The protein below binds the small molecule below.
Small molecule (SMILES): C[C@@H]1CN(CC(=O)N2CCc3ccccc32)CC[NH2+]1

Binding-site contacts:
Ligand atom N19 contacts residue ASP65 of chain 1.A at 2.8 Å (salt-bridge).
Ligand atom C6 contacts residue LEU63 of chain 1.A at 4.0 Å (hydrophobic).
Ligand atom C1 contacts residue GLU70 of chain 1.A at 3.2 Å.
Ligand atom N19 contacts residue THR64 of chain 1.A at 2.7 Å (h-bond).
Ligand atom C5 contacts residue TRP79 of chain 1.A at 3.5 Å (hydrophobic).
Ligand atom C18 contacts residue GLU70 of chain 1.A at 3.7 Å.
Ligand atom C9 contacts residue TRP79 of chain 1.A at 3.4 Å (hydrophobic).
Ligand atom C3 contacts residue THR64 of chain 1.A at 3.3 Å.
Ligand atom C18 contacts residue THR64 of chain 1.A at 3.5 Å.
Ligand atom C12 contacts residue GLY62 of chain 1.A at 3.6 Å.
Ligand atom C12 contacts residue TYR80 of chain 1.A at 3.5 Å (hydrophobic).
Ligand atom C1 contacts residue THR64 of chain 1.A at 3.4 Å.
Ligand atom C1 contacts residue GLN75 of chain 1.A at 3.8 Å.
Ligand atom C15 contacts residue THR64 of chain 1.A at 3.9 Å.
Ligand atom C11 contacts residue GLY62 of chain 1.A at 3.5 Å.
Ligand atom C13 contacts residue GLY62 of chain 1.A at 3.8 Å.
Ligand atom N4 contacts residue GLN75 of chain 1.A at 4.0 Å.
Ligand atom C1 contacts residue TRP66 of chain 1.A at 3.4 Å (hydrophobic).
Ligand atom N8 contacts residue GLY62 of chain 1.A at 4.0 Å.
Ligand atom C18 contacts residue ASP65 of chain 1.A at 3.5 Å.
Ligand atom C2 contacts residue GLU70 of chain 1.A at 3.2 Å.
Ligand atom C2 contacts residue THR64 of chain 1.A at 3.3 Å.
Ligand atom C10 contacts residue TRP79 of chain 1.A at 3.8 Å (hydrophobic).
Ligand atom C3 contacts residue GLN75 of chain 1.A at 3.5 Å.
Ligand atom C16 contacts residue GLY62 of chain 1.A at 3.4 Å.
Ligand atom N8 contacts residue LEU63 of chain 1.A at 4.0 Å.
Ligand atom O7 contacts residue THR64 of chain 1.A at 3.0 Å (h-bond).
Ligand atom C11 contacts residue TYR80 of chain 1.A at 3.6 Å (hydrophobic).
Ligand atom N4 contacts residue TRP79 of chain 1.A at 3.9 Å.
Ligand atom C10 contacts residue TYR80 of chain 1.A at 3.8 Å (hydrophobic).
Ligand atom C14 contacts residue GLY62 of chain 1.A at 3.7 Å.
Ligand atom C6 contacts residue THR64 of chain 1.A at 4.0 Å.
Ligand atom N4 contacts residue THR64 of chain 1.A at 4.0 Å.
Ligand atom C15 contacts residue LEU63 of chain 1.A at 3.8 Å (hydrophobic).
Ligand atom C18 contacts residue LYS67 of chain 1.A at 3.9 Å.
Ligand atom O7 contacts residue LEU63 of chain 1.A at 3.7 Å.
Ligand atom C2 contacts residue GLN75 of chain 1.A at 3.3 Å.
Ligand atom C15 contacts residue GLY62 of chain 1.A at 3.5 Å.
Ligand atom C17 contacts residue THR64 of chain 1.A at 3.5 Å.
Ligand atom N19 contacts residue GLU70 of chain 1.A at 2.9 Å (salt-bridge).

Sequence of chain 1.A:
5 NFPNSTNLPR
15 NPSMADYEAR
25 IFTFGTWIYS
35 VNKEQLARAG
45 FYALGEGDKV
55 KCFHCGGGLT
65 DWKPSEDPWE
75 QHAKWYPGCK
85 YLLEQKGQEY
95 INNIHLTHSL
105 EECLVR